The protein below binds the small molecule below.
Small molecule (SMILES): CCCCCN

Sequence of chain 1.B:
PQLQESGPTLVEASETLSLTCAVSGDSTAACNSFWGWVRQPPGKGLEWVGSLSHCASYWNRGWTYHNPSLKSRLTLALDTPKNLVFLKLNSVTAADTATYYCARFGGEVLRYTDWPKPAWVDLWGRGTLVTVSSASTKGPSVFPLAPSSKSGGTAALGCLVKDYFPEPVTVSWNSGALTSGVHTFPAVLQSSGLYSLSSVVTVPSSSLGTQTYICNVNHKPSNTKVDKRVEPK

Binding-site contacts:
Ligand atom C2 contacts residue TRP60 of chain 1.B at 3.6 Å (hydrophobic).
Ligand atom C3 contacts residue TRP60 of chain 1.B at 4.0 Å (hydrophobic).
Ligand atom C4 contacts residue MAN1 of chain 1.C at 1.5 Å.
Ligand atom C4 contacts residue TRP60 of chain 1.B at 3.8 Å (hydrophobic).
Ligand atom C1 contacts residue TRP60 of chain 1.B at 4.1 Å (hydrophobic).
Ligand atom C2 contacts residue MAN1 of chain 1.C at 3.7 Å.
Ligand atom C3 contacts residue MAN1 of chain 1.C at 2.5 Å.